A protein and the small-molecule ligand that binds it are described below.
Small molecule (SMILES): CC(=O)N[C@@H]1[C@@H](O)[C@H](O)[C@@H](CO)O[C@H]1O

Sequence of chain 1.C:
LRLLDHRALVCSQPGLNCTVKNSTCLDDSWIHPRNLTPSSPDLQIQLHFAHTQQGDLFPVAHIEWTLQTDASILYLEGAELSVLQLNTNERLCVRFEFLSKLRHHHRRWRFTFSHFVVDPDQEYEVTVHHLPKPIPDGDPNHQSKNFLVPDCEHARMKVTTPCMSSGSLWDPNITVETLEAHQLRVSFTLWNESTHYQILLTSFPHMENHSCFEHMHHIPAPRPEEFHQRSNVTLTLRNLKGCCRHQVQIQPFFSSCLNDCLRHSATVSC

Binding-site contacts:
Ligand atom O6 contacts residue ARG187 of chain 1.C at 3.2 Å (salt-bridge).
Ligand atom O5 contacts residue ASN234 of chain 1.C at 2.2 Å (h-bond).
Ligand atom O6 contacts residue ASN234 of chain 1.C at 4.0 Å.
Ligand atom C6 contacts residue ARG187 of chain 1.C at 3.4 Å.
Ligand atom C7 contacts residue ARG232 of chain 1.C at 3.7 Å.
Ligand atom N2 contacts residue ASN234 of chain 1.C at 3.5 Å (h-bond).
Ligand atom C1 contacts residue ASN234 of chain 1.C at 1.4 Å.
Ligand atom N2 contacts residue ARG232 of chain 1.C at 3.4 Å (salt-bridge).
Ligand atom C2 contacts residue ASN234 of chain 1.C at 2.9 Å.
Ligand atom C5 contacts residue ARG187 of chain 1.C at 3.5 Å.
Ligand atom C4 contacts residue ASN234 of chain 1.C at 3.7 Å.
Ligand atom C5 contacts residue ASN234 of chain 1.C at 2.5 Å.
Ligand atom C1 contacts residue ARG187 of chain 1.C at 3.2 Å.
Ligand atom C8 contacts residue ARG232 of chain 1.C at 3.7 Å.
Ligand atom C3 contacts residue ASN234 of chain 1.C at 3.6 Å.
Ligand atom O5 contacts residue ARG187 of chain 1.C at 2.8 Å (salt-bridge).
Ligand atom C6 contacts residue ASN234 of chain 1.C at 3.4 Å.